Binding-site contacts:
Ligand atom C8 contacts residue GLN45 of chain 1.C at 4.0 Å.
Ligand atom C7 contacts residue GLN45 of chain 1.C at 4.2 Å.
Ligand atom O2 contacts residue VAL69 of chain 1.C at 3.6 Å.
Ligand atom C9 contacts residue GLN45 of chain 1.C at 3.9 Å.
Ligand atom C11 contacts residue ALA68 of chain 1.C at 3.6 Å (hydrophobic).
Ligand atom O16 contacts residue TRD1 of chain 1.FA at 4.0 Å.
Ligand atom C11 contacts residue SER67 of chain 1.C at 3.3 Å.
Ligand atom C57 contacts residue ALA41 of chain 1.C at 4.2 Å (hydrophobic).
Ligand atom C28 contacts residue PHE486 of chain 1.C at 3.5 Å (hydrophobic).
Ligand atom C37 contacts residue VAL33 of chain 1.C at 4.2 Å (hydrophobic).
Ligand atom O6 contacts residue PRO66 of chain 1.C at 3.8 Å.
Ligand atom C11 contacts residue GLN45 of chain 1.C at 3.9 Å.
Ligand atom C1 contacts residue PRO66 of chain 1.C at 4.2 Å (hydrophobic).
Ligand atom C19 contacts residue TRD1 of chain 1.FA at 3.6 Å.
Ligand atom O6 contacts residue SER67 of chain 1.C at 2.9 Å (h-bond).
Ligand atom O6 contacts residue GLN45 of chain 1.C at 4.2 Å.
Ligand atom C22 contacts residue TRD1 of chain 1.FA at 4.1 Å.
Ligand atom C22 contacts residue MET40 of chain 1.C at 4.0 Å (hydrophobic).
Ligand atom O61 contacts residue ALA41 of chain 1.C at 3.7 Å.
Ligand atom C28 contacts residue MET37 of chain 1.C at 3.8 Å (hydrophobic).
Ligand atom C22 contacts residue MET37 of chain 1.C at 3.9 Å (hydrophobic).
Ligand atom O61 contacts residue MET37 of chain 1.C at 4.0 Å.
Ligand atom O61 contacts residue PHE46 of chain 1.C at 3.7 Å.
Ligand atom O5 contacts residue PRO66 of chain 1.C at 3.9 Å.
Ligand atom C18 contacts residue MET40 of chain 1.C at 3.6 Å (hydrophobic).
Ligand atom C25 contacts residue TRD1 of chain 1.FA at 4.1 Å.
Ligand atom O2 contacts residue GLN45 of chain 1.C at 3.1 Å (h-bond).
Ligand atom C43 contacts residue PHE486 of chain 1.C at 3.7 Å (hydrophobic).
Ligand atom C31 contacts residue TRD1 of chain 1.FA at 3.8 Å.
Ligand atom O16 contacts residue PRO66 of chain 1.C at 4.0 Å.
Ligand atom C57 contacts residue GLN45 of chain 1.C at 3.7 Å.
Ligand atom O6 contacts residue ALA68 of chain 1.C at 3.8 Å.
Ligand atom O61 contacts residue MET40 of chain 1.C at 3.6 Å.
Ligand atom C6 contacts residue MET40 of chain 1.C at 4.1 Å (hydrophobic).
Ligand atom O5 contacts residue PHE46 of chain 1.C at 4.1 Å.
Ligand atom O49 contacts residue TRD1 of chain 1.FA at 3.8 Å.
Ligand atom C34 contacts residue PHE486 of chain 1.C at 3.8 Å (hydrophobic).
Ligand atom C25 contacts residue PHE486 of chain 1.C at 4.2 Å (hydrophobic).
Ligand atom O61 contacts residue GLN45 of chain 1.C at 3.6 Å.
Ligand atom O5 contacts residue MET40 of chain 1.C at 3.7 Å.

Sequence of chain 1.C:
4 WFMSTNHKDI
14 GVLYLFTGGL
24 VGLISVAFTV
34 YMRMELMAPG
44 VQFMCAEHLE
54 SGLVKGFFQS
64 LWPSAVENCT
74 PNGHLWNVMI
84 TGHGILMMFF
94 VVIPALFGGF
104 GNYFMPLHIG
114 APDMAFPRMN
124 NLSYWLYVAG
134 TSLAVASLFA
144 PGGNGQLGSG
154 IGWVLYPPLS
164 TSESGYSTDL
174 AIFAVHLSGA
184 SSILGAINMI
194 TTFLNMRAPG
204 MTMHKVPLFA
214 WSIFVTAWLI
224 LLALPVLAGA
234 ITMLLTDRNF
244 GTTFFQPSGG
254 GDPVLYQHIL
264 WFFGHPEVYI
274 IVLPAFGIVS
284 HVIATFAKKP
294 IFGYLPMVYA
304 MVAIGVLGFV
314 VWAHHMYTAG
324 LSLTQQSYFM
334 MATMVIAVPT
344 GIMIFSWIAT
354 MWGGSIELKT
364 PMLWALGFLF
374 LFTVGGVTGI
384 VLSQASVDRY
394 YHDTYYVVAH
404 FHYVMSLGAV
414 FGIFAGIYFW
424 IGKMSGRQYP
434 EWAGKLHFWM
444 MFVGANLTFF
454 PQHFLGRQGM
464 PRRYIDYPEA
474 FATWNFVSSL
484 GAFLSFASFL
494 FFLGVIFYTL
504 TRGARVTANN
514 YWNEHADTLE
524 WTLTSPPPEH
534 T

A protein and the small-molecule ligand that binds it are described below.
Small molecule (SMILES): CCCCCCCCCCO[C@@H]1O[C@H](CO)[C@@H](O[C@H]2O[C@H](CO)[C@@H](O)[C@H](O)[C@H]2O)[C@H](O)[C@H]1O